A small-molecule ligand and the protein it binds are described below.
Small molecule (SMILES): CC(=O)N[C@@H]1[C@@H](O)[C@H](O)[C@@H](CO)O[C@H]1O

Binding-site contacts:
Ligand atom O6 contacts residue LEU98 of chain 1.C at 3.7 Å.
Ligand atom C6 contacts residue LEU30 of chain 1.C at 3.8 Å (hydrophobic).
Ligand atom O4 contacts residue GLN27 of chain 1.C at 3.5 Å (h-bond).
Ligand atom C5 contacts residue THR162 of chain 1.A at 4.0 Å.
Ligand atom N2 contacts residue ASN160 of chain 1.A at 3.0 Å (h-bond).
Ligand atom C2 contacts residue ASN160 of chain 1.A at 2.5 Å.
Ligand atom O4 contacts residue SER28 of chain 1.C at 4.2 Å.
Ligand atom C4 contacts residue GLN27 of chain 1.C at 4.1 Å.
Ligand atom C6 contacts residue GLN27 of chain 1.C at 3.7 Å.
Ligand atom C6 contacts residue LEU98 of chain 1.C at 3.9 Å (hydrophobic).
Ligand atom O6 contacts residue GLN27 of chain 1.C at 2.8 Å (h-bond).
Ligand atom C1 contacts residue ASN160 of chain 1.A at 1.4 Å.
Ligand atom C1 contacts residue THR162 of chain 1.A at 3.5 Å.
Ligand atom C5 contacts residue GLN27 of chain 1.C at 3.7 Å.
Ligand atom C5 contacts residue ASN160 of chain 1.A at 3.6 Å.
Ligand atom C3 contacts residue ASN160 of chain 1.A at 3.8 Å.
Ligand atom C4 contacts residue ASN160 of chain 1.A at 4.2 Å.
Ligand atom O7 contacts residue ASN160 of chain 1.A at 4.2 Å.
Ligand atom C5 contacts residue SER28 of chain 1.C at 4.5 Å.
Ligand atom C6 contacts residue SER28 of chain 1.C at 3.1 Å.
Ligand atom C7 contacts residue ASN160 of chain 1.A at 3.8 Å.
Ligand atom O5 contacts residue LEU30 of chain 1.C at 4.2 Å.
Ligand atom O5 contacts residue ASN160 of chain 1.A at 2.3 Å (h-bond).
Ligand atom O6 contacts residue LEU29 of chain 1.C at 4.4 Å.
Ligand atom O6 contacts residue SER28 of chain 1.C at 2.3 Å (h-bond).
Ligand atom O5 contacts residue THR162 of chain 1.A at 3.8 Å.

Sequence of chain 1.A:
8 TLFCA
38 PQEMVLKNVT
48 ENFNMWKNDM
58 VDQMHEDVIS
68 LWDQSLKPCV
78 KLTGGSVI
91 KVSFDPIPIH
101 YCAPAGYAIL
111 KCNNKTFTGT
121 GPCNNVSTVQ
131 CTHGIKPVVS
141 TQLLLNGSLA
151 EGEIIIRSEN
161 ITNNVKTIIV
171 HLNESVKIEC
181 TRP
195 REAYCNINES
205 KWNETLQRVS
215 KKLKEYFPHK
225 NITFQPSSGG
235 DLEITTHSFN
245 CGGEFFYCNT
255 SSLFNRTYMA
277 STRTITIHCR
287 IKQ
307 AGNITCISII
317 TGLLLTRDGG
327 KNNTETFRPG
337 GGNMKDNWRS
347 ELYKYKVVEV

Sequence of chain 1.C:
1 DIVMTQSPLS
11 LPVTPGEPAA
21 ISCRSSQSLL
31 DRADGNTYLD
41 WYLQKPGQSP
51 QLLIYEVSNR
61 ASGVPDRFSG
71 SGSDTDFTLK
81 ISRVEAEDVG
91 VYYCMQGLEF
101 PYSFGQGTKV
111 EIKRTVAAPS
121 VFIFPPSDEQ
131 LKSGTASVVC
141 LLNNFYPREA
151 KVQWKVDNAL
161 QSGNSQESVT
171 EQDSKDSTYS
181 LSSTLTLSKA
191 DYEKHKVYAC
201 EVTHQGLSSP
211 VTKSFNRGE